Binding-site contacts:
Ligand atom CAO contacts residue PRO467 of chain 1.C at 3.9 Å (hydrophobic).
Ligand atom CAO contacts residue LYS851 of chain 1.C at 3.9 Å.
Ligand atom OAD contacts residue PHE423 of chain 1.C at 3.9 Å.
Ligand atom CAP contacts residue GLU535 of chain 1.C at 4.2 Å.
Ligand atom CAK contacts residue PRO467 of chain 1.C at 3.8 Å (hydrophobic).
Ligand atom CAZ contacts residue GLU535 of chain 1.C at 4.0 Å.
Ligand atom CAM contacts residue GLY466 of chain 1.C at 4.1 Å.
Ligand atom NAT contacts residue THR422 of chain 1.C at 3.5 Å.
Ligand atom NAS contacts residue LYS851 of chain 1.C at 1.8 Å (salt-bridge).
Ligand atom OAA contacts residue VAL470 of chain 1.C at 4.0 Å.
Ligand atom OAC contacts residue PHE532 of chain 1.C at 3.9 Å.
Ligand atom CAI contacts residue LYS851 of chain 1.C at 1.5 Å.
Ligand atom CAL contacts residue LYS539 of chain 1.C at 3.7 Å.
Ligand atom CAU contacts residue LYS851 of chain 1.C at 3.1 Å.
Ligand atom CAN contacts residue GLU535 of chain 1.C at 3.2 Å.
Ligand atom CAJ contacts residue LYS539 of chain 1.C at 1.4 Å.
Ligand atom OAD contacts residue GLY466 of chain 1.C at 4.2 Å.
Ligand atom CAW contacts residue GLY466 of chain 1.C at 3.9 Å.
Ligand atom CAZ contacts residue PHE423 of chain 1.C at 4.0 Å (hydrophobic).
Ligand atom SAH contacts residue PHE792 of chain 1.C at 3.7 Å.
Ligand atom CAI contacts residue PRO467 of chain 1.C at 4.0 Å (hydrophobic).
Ligand atom CAK contacts residue LYS851 of chain 1.C at 4.1 Å.
Ligand atom CAX contacts residue GLU535 of chain 1.C at 3.6 Å.
Ligand atom SAG contacts residue LYS851 of chain 1.C at 3.0 Å (salt-bridge).
Ligand atom SAH contacts residue THR422 of chain 1.C at 4.0 Å.
Ligand atom SAG contacts residue PRO467 of chain 1.C at 3.8 Å.
Ligand atom OAC contacts residue ARG730 of chain 1.C at 3.9 Å.
Ligand atom SAG contacts residue GLU681 of chain 1.C at 4.0 Å.
Ligand atom CAV contacts residue GLU535 of chain 1.C at 3.8 Å.
Ligand atom CAU contacts residue PRO467 of chain 1.C at 3.5 Å (hydrophobic).
Ligand atom CAY contacts residue GLY466 of chain 1.C at 4.0 Å.
Ligand atom NAT contacts residue LYS539 of chain 1.C at 2.0 Å (salt-bridge).
Ligand atom SAH contacts residue LYS539 of chain 1.C at 2.9 Å (salt-bridge).
Ligand atom CAV contacts residue LYS539 of chain 1.C at 3.0 Å.
Ligand atom CAL contacts residue GLU535 of chain 1.C at 3.0 Å.
Ligand atom OAF contacts residue PHE532 of chain 1.C at 3.3 Å.
Ligand atom NAS contacts residue PRO467 of chain 1.C at 3.6 Å.
Ligand atom CAJ contacts residue THR422 of chain 1.C at 3.6 Å.
Ligand atom SAH contacts residue PRO419 of chain 1.C at 3.5 Å.
Ligand atom CAP contacts residue LYS539 of chain 1.C at 3.8 Å.

Sequence of chain 1.C:
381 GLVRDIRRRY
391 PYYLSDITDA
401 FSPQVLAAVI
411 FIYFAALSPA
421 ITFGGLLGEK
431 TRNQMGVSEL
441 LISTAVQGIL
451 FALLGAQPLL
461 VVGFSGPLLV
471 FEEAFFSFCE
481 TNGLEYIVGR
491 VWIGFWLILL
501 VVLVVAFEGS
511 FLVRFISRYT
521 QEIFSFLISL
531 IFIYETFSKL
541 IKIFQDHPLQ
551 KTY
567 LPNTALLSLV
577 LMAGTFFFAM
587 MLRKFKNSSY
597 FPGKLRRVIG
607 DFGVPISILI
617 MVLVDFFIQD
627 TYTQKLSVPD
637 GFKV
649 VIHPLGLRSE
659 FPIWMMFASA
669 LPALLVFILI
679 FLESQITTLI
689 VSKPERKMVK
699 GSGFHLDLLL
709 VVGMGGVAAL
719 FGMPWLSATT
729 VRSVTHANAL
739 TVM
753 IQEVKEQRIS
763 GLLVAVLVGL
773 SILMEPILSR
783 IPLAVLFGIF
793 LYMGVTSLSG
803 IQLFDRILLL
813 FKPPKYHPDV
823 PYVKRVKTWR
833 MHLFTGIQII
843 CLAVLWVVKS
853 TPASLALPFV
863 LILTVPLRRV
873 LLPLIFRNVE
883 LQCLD

The protein below binds the small molecule below.
Small molecule (SMILES): O=S(=O)(O)c1cc(NCS)ccc1CCc1ccc(NCS)cc1S(=O)(=O)O